Sequence of chain 1.F:
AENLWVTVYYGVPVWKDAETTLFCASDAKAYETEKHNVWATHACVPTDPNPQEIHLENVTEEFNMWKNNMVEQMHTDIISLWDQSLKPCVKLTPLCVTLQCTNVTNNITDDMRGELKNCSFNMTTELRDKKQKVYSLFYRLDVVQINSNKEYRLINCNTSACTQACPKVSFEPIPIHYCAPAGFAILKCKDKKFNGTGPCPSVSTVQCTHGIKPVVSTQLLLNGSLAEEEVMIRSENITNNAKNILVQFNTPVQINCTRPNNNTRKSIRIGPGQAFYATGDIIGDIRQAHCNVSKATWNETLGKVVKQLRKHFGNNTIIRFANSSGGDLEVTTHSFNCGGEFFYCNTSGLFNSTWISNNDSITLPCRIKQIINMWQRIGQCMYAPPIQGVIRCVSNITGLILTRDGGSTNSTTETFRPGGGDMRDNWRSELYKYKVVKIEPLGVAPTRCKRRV

Binding-site contacts:
Ligand atom O6 contacts residue ASN308 of chain 1.F at 4.3 Å.
Ligand atom C8 contacts residue ASN308 of chain 1.F at 4.5 Å.
Ligand atom C5 contacts residue ASN308 of chain 1.F at 3.6 Å.
Ligand atom N2 contacts residue ASN308 of chain 1.F at 2.9 Å (h-bond).
Ligand atom C1 contacts residue ASN308 of chain 1.F at 1.4 Å.
Ligand atom C4 contacts residue ASN308 of chain 1.F at 4.2 Å.
Ligand atom C7 contacts residue ASN308 of chain 1.F at 3.4 Å.
Ligand atom C2 contacts residue ASN308 of chain 1.F at 2.5 Å.
Ligand atom O5 contacts residue ASN308 of chain 1.F at 2.4 Å (h-bond).
Ligand atom C3 contacts residue ASN308 of chain 1.F at 3.8 Å.
Ligand atom C5 contacts residue TRP364 of chain 1.F at 4.5 Å (hydrophobic).
Ligand atom O7 contacts residue ASN308 of chain 1.F at 3.5 Å (h-bond).

A small-molecule ligand and the protein it binds are described below.
Small molecule (SMILES): CC(=O)N[C@@H]1[C@@H](O)[C@H](O)[C@@H](CO)O[C@H]1O